Sequence of chain 1.A:
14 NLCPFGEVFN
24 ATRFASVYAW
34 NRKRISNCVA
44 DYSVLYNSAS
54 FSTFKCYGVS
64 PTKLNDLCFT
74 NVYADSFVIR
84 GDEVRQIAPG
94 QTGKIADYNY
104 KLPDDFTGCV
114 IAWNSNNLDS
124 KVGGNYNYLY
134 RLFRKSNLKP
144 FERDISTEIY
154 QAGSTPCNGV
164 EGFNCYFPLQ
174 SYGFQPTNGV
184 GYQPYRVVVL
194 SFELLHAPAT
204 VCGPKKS

The protein below binds the small molecule below.
Small molecule (SMILES): CC(=O)N[C@H]1[C@H](O[C@H]2[C@H](O)[C@@H](NC(C)=O)CO[C@@H]2CO)O[C@H](CO)[C@@H](O)[C@@H]1O

Binding-site contacts:
Ligand atom C8 contacts residue VAL47 of chain 1.A at 4.5 Å (hydrophobic).
Ligand atom C8 contacts residue GLY19 of chain 1.A at 4.1 Å.
Ligand atom C2 contacts residue ASN23 of chain 1.A at 2.5 Å.
Ligand atom C8 contacts residue PHE22 of chain 1.A at 3.8 Å (hydrophobic).
Ligand atom C1 contacts residue ASN23 of chain 1.A at 1.4 Å.
Ligand atom C4 contacts residue ASN23 of chain 1.A at 4.2 Å.
Ligand atom O3 contacts residue VAL47 of chain 1.A at 3.9 Å.
Ligand atom C3 contacts residue ASN23 of chain 1.A at 3.8 Å.
Ligand atom N2 contacts residue ASN23 of chain 1.A at 3.0 Å (h-bond).
Ligand atom C8 contacts residue PHE18 of chain 1.A at 4.1 Å (hydrophobic).
Ligand atom O5 contacts residue ASN23 of chain 1.A at 2.2 Å (h-bond).
Ligand atom C5 contacts residue ASN23 of chain 1.A at 3.6 Å.
Ligand atom C7 contacts residue ASN23 of chain 1.A at 3.7 Å.
Ligand atom C7 contacts residue GLY19 of chain 1.A at 3.8 Å.
Ligand atom O7 contacts residue ASN23 of chain 1.A at 4.0 Å.
Ligand atom O7 contacts residue PHE18 of chain 1.A at 4.3 Å.
Ligand atom O7 contacts residue GLY19 of chain 1.A at 3.3 Å.
Ligand atom C8 contacts residue LEU48 of chain 1.A at 4.0 Å (hydrophobic).